Sequence of chain 1.A:
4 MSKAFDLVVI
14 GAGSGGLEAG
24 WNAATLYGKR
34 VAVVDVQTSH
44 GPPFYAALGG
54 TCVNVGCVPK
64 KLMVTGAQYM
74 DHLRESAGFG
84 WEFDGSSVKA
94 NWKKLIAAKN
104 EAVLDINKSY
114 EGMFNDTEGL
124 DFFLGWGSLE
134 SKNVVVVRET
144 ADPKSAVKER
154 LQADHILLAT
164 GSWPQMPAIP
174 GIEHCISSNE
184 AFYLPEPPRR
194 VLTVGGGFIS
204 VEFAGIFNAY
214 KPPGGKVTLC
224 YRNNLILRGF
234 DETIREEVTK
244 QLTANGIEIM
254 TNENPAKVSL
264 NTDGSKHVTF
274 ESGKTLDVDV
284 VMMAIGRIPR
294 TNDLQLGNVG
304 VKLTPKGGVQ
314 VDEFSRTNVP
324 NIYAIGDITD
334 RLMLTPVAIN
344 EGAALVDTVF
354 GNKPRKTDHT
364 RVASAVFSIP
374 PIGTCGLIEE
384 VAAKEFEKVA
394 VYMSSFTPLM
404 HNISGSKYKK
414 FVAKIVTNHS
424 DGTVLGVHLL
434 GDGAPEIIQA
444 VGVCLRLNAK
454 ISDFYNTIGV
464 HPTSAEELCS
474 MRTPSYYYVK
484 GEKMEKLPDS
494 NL

Binding-site contacts:
Ligand atom NAO contacts residue TYR113 of chain 1.A at 4.2 Å.
Ligand atom CAN contacts residue TYR113 of chain 1.A at 4.2 Å (hydrophobic).
Ligand atom CAV contacts residue ASP119 of chain 1.A at 4.4 Å.
Ligand atom SAM contacts residue TRP24 of chain 1.A at 3.7 Å.
Ligand atom CAH contacts residue TRP24 of chain 1.A at 4.4 Å (hydrophobic).
Ligand atom CAW contacts residue GLY115 of chain 1.A at 4.5 Å.
Ligand atom CAP contacts residue MET116 of chain 1.A at 4.3 Å (hydrophobic).
Ligand atom CAX contacts residue ASP119 of chain 1.A at 2.7 Å.
Ligand atom CAQ contacts residue MET116 of chain 1.A at 4.0 Å (hydrophobic).
Ligand atom CAV contacts residue MET116 of chain 1.A at 3.7 Å (hydrophobic).
Ligand atom CAW contacts residue ASP119 of chain 1.A at 3.2 Å.
Ligand atom CAI contacts residue LEU20 of chain 1.A at 4.4 Å (hydrophobic).
Ligand atom CAX contacts residue MET116 of chain 1.A at 4.0 Å (hydrophobic).
Ligand atom CBA contacts residue GLY115 of chain 1.A at 3.8 Å.
Ligand atom CBB contacts residue ASP119 of chain 1.A at 3.9 Å.
Ligand atom NAY contacts residue MET116 of chain 1.A at 4.1 Å.
Ligand atom CAW contacts residue MET116 of chain 1.A at 3.8 Å (hydrophobic).
Ligand atom CAU contacts residue SER112 of chain 1.A at 4.2 Å.
Ligand atom CAJ contacts residue TYR113 of chain 1.A at 3.6 Å (hydrophobic).
Ligand atom CAZ contacts residue GLY115 of chain 1.A at 4.2 Å.
Ligand atom CAZ contacts residue ASP119 of chain 1.A at 4.0 Å.
Ligand atom CAU contacts residue MET116 of chain 1.A at 3.9 Å (hydrophobic).
Ligand atom CAT contacts residue SER112 of chain 1.A at 3.7 Å.
Ligand atom CAC contacts residue TRP24 of chain 1.A at 4.3 Å (hydrophobic).
Ligand atom NAY contacts residue ASP119 of chain 1.A at 3.7 Å.
Ligand atom CBA contacts residue ASP119 of chain 1.A at 3.2 Å.
Ligand atom CAZ contacts residue MET116 of chain 1.A at 4.5 Å (hydrophobic).
Ligand atom CAX contacts residue GLY115 of chain 1.A at 3.9 Å.
Ligand atom CAA contacts residue TRP24 of chain 1.A at 3.1 Å (hydrophobic).
Ligand atom CAS contacts residue SER112 of chain 1.A at 4.2 Å.
Ligand atom CAS contacts residue MET116 of chain 1.A at 4.3 Å (hydrophobic).
Ligand atom CAR contacts residue TRP24 of chain 1.A at 4.1 Å (hydrophobic).
Ligand atom CAR contacts residue MET116 of chain 1.A at 3.7 Å (hydrophobic).
Ligand atom CAH contacts residue MET116 of chain 1.A at 4.0 Å (hydrophobic).
Ligand atom CAI contacts residue TYR113 of chain 1.A at 3.9 Å (hydrophobic).
Ligand atom NAY contacts residue GLY115 of chain 1.A at 4.1 Å.
Ligand atom NAO contacts residue MET116 of chain 1.A at 4.5 Å.
Ligand atom CAT contacts residue MET116 of chain 1.A at 4.4 Å (hydrophobic).
Ligand atom CAH contacts residue TYR113 of chain 1.A at 4.5 Å (hydrophobic).
Ligand atom CAB contacts residue TRP24 of chain 1.A at 3.0 Å (hydrophobic).

The small molecule below binds the protein below.
Small molecule (SMILES): c1cc2c(ccn2CCC2CCNCC2)cc1-c1ncc(C2(N3CCCC3)CCCCC2)s1